A small-molecule ligand and the protein it binds are described below.
Small molecule (SMILES): COc1cccc2c1C(=O)c1c(O)c3c(c(O)c1C2=O)C[C@@](O)(C(C)=O)C[C@@H]3O[C@H]1C[C@H](N)[C@H](O)[C@H](C)O1

Binding-site contacts:
Ligand atom O12 contacts residue VAL15 of chain 1.A at 3.2 Å.
Ligand atom C3' contacts residue ASP100 of chain 1.B at 3.3 Å.
Ligand atom O19 contacts residue I3D96 of chain 1.B at 3.2 Å.
Ligand atom C6' contacts residue PHE93 of chain 1.A at 3.2 Å (hydrophobic).
Ligand atom C14 contacts residue ALA92 of chain 1.A at 3.6 Å (hydrophobic).
Ligand atom C15 contacts residue I3D96 of chain 1.A at 3.4 Å.
Ligand atom C11 contacts residue I3D96 of chain 1.A at 3.4 Å.
Ligand atom C10 contacts residue I3D96 of chain 1.A at 3.7 Å.
Ligand atom C5 contacts residue I3D96 of chain 1.A at 3.9 Å.
Ligand atom C2' contacts residue ASP100 of chain 1.B at 3.5 Å.
Ligand atom C20 contacts residue I3D96 of chain 1.A at 3.8 Å.
Ligand atom C13 contacts residue ALA92 of chain 1.A at 3.6 Å (hydrophobic).
Ligand atom O4' contacts residue PHE93 of chain 1.A at 3.2 Å.
Ligand atom O5' contacts residue PHE93 of chain 1.A at 2.9 Å.
Ligand atom C2 contacts residue VAL15 of chain 1.B at 3.7 Å (hydrophobic).
Ligand atom C12 contacts residue I3D96 of chain 1.A at 3.9 Å.
Ligand atom C16 contacts residue I3D96 of chain 1.A at 3.6 Å.
Ligand atom C4 contacts residue I3D96 of chain 1.B at 3.8 Å.
Ligand atom O13 contacts residue ALA92 of chain 1.A at 3.1 Å.
Ligand atom C19 contacts residue I3D96 of chain 1.A at 3.5 Å.
Ligand atom C2 contacts residue I3D96 of chain 1.B at 3.5 Å.
Ligand atom C19 contacts residue I3D96 of chain 1.B at 3.3 Å.
Ligand atom C1 contacts residue I3D96 of chain 1.B at 3.1 Å.
Ligand atom C5' contacts residue PHE93 of chain 1.A at 3.5 Å (hydrophobic).
Ligand atom C20 contacts residue I3D96 of chain 1.B at 3.4 Å.
Ligand atom N3' contacts residue ASP100 of chain 1.B at 2.4 Å (salt-bridge).
Ligand atom O17 contacts residue I3D96 of chain 1.A at 3.2 Å.
Ligand atom O12 contacts residue I3D96 of chain 1.B at 3.9 Å.
Ligand atom C17 contacts residue I3D96 of chain 1.A at 3.5 Å.
Ligand atom O13 contacts residue MET8 of chain 1.B at 3.5 Å (h-bond).
Ligand atom C3 contacts residue I3D96 of chain 1.B at 3.7 Å.
Ligand atom O19 contacts residue I3D96 of chain 1.A at 3.3 Å.
Ligand atom C7 contacts residue I3D96 of chain 1.A at 3.8 Å.
Ligand atom C17 contacts residue I3D96 of chain 1.B at 3.6 Å.
Ligand atom C18 contacts residue I3D96 of chain 1.B at 3.7 Å.
Ligand atom C9 contacts residue I3D96 of chain 1.A at 3.8 Å.
Ligand atom C18 contacts residue I3D96 of chain 1.A at 3.6 Å.
Ligand atom C1 contacts residue VAL15 of chain 1.B at 3.9 Å (hydrophobic).
Ligand atom O17 contacts residue I3D96 of chain 1.B at 3.4 Å.
Ligand atom C5 contacts residue I3D96 of chain 1.B at 3.8 Å.

Sequence of chain 1.B:
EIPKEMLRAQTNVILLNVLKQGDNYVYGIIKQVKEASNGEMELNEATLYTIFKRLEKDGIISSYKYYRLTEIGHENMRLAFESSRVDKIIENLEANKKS

Sequence of chain 1.A:
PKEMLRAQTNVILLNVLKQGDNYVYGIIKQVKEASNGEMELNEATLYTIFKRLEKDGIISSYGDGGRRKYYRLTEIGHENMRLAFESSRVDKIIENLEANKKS